Binding-site contacts:
Ligand atom CAO contacts residue PRO274 of chain 1.A at 4.0 Å (hydrophobic).
Ligand atom CAM contacts residue ILE447 of chain 1.A at 3.4 Å (hydrophobic).
Ligand atom CAK contacts residue PRO274 of chain 1.A at 4.1 Å (hydrophobic).
Ligand atom CAL contacts residue PRO274 of chain 1.A at 3.9 Å (hydrophobic).
Ligand atom CAL contacts residue TRP92 of chain 1.A at 3.5 Å (hydrophobic).
Ligand atom CAC contacts residue ILE447 of chain 1.A at 3.8 Å (hydrophobic).
Ligand atom CAI contacts residue ILE447 of chain 1.A at 4.4 Å (hydrophobic).
Ligand atom CAC contacts residue THR448 of chain 1.A at 3.6 Å.
Ligand atom CAD contacts residue VAL340 of chain 1.A at 4.2 Å (hydrophobic).
Ligand atom CAG contacts residue PRO274 of chain 1.A at 4.2 Å (hydrophobic).
Ligand atom CAC contacts residue VAL338 of chain 1.A at 3.7 Å (hydrophobic).
Ligand atom CAN contacts residue ILE447 of chain 1.A at 4.4 Å (hydrophobic).
Ligand atom CAA contacts residue HEM1 of chain 1.C at 3.9 Å.
Ligand atom CAD contacts residue VAL338 of chain 1.A at 3.4 Å (hydrophobic).
Ligand atom CAF contacts residue TRP92 of chain 1.A at 4.5 Å (hydrophobic).
Ligand atom CAD contacts residue ILE447 of chain 1.A at 4.4 Å (hydrophobic).
Ligand atom CAH contacts residue PRO274 of chain 1.A at 3.2 Å (hydrophobic).
Ligand atom CAB contacts residue TRP92 of chain 1.A at 3.4 Å (hydrophobic).
Ligand atom CAN contacts residue VAL338 of chain 1.A at 4.0 Å (hydrophobic).
Ligand atom CAO contacts residue TRP92 of chain 1.A at 4.0 Å (hydrophobic).
Ligand atom CAJ contacts residue VAL338 of chain 1.A at 4.2 Å (hydrophobic).
Ligand atom CAA contacts residue VAL338 of chain 1.A at 3.5 Å (hydrophobic).
Ligand atom CAF contacts residue PRO274 of chain 1.A at 3.3 Å (hydrophobic).
Ligand atom CAB contacts residue PRO274 of chain 1.A at 3.7 Å (hydrophobic).
Ligand atom CAG contacts residue ILE447 of chain 1.A at 3.3 Å (hydrophobic).
Ligand atom CAI contacts residue TRP92 of chain 1.A at 3.2 Å (hydrophobic).
Ligand atom CAE contacts residue HEM1 of chain 1.C at 3.9 Å.
Ligand atom CAE contacts residue PRO274 of chain 1.A at 3.8 Å (hydrophobic).

Sequence of chain 1.A:
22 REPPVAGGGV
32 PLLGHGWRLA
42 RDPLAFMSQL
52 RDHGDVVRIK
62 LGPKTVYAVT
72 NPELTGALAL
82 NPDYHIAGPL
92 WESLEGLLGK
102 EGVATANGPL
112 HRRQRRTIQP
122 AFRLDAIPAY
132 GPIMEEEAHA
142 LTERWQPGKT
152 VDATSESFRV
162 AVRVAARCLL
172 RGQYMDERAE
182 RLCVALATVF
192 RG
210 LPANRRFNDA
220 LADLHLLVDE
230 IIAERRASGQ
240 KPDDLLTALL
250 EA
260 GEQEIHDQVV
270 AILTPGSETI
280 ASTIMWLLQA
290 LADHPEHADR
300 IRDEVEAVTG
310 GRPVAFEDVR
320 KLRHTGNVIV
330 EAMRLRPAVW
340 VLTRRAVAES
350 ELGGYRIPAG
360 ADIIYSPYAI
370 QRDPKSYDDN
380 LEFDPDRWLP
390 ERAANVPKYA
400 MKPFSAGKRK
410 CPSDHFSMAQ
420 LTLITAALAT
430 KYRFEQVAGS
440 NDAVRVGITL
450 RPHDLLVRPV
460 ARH

This protein binds this small molecule.
Small molecule (SMILES): CC1=C2CC[C@H](C)[C@]23CC[C@@H](C3)C1(C)C